Sequence of chain 1.C:
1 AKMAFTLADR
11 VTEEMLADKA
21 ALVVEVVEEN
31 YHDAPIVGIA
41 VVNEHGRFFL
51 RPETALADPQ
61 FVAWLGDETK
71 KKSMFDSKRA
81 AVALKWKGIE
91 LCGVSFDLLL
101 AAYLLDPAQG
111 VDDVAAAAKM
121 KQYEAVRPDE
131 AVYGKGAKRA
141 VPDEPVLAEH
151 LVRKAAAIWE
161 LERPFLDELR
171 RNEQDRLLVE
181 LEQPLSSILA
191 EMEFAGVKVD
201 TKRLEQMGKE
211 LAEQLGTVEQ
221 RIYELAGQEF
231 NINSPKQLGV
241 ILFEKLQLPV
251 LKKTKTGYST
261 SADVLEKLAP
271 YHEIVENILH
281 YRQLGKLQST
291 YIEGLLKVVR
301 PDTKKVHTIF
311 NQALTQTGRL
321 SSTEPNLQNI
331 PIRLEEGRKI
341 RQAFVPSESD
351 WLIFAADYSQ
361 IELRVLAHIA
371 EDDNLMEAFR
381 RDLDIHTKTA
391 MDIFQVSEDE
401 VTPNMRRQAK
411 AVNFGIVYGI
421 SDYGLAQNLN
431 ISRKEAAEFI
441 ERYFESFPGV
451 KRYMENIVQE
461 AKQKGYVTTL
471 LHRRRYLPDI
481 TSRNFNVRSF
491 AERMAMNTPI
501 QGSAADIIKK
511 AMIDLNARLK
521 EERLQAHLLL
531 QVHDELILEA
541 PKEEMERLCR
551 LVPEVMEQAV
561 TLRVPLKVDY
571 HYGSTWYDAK

This small molecule binds to this protein.
Small molecule (SMILES): Nc1ccn([C@H]2C[C@H](O)[C@@H](CO[P](=O)(O)O[P](=O)(O)OP(=O)(O)O)O2)c(=O)n1

Binding-site contacts:
Ligand atom C1' contacts residue LEU471 of chain 1.C at 3.2 Å (hydrophobic).
Ligand atom C3' contacts residue ARG176 of chain 1.C at 4.1 Å.
Ligand atom O3A contacts residue ARG176 of chain 1.C at 3.0 Å (salt-bridge).
Ligand atom N3 contacts residue GLU173 of chain 1.C at 3.0 Å (salt-bridge).
Ligand atom PA contacts residue ARG176 of chain 1.C at 4.1 Å.
Ligand atom O2 contacts residue GLN174 of chain 1.C at 3.1 Å.
Ligand atom O4' contacts residue LEU471 of chain 1.C at 3.7 Å.
Ligand atom C1' contacts residue HIS472 of chain 1.C at 3.2 Å.
Ligand atom C2 contacts residue LEU177 of chain 1.C at 3.7 Å (hydrophobic).
Ligand atom N4 contacts residue GLU173 of chain 1.C at 4.1 Å.
Ligand atom O2 contacts residue ARG176 of chain 1.C at 3.1 Å (salt-bridge).
Ligand atom C2 contacts residue ASP175 of chain 1.C at 4.0 Å.
Ligand atom C2 contacts residue GLU173 of chain 1.C at 2.8 Å.
Ligand atom C4' contacts residue LEU471 of chain 1.C at 4.1 Å (hydrophobic).
Ligand atom C4 contacts residue GLU173 of chain 1.C at 3.6 Å.
Ligand atom C4 contacts residue ARG176 of chain 1.C at 3.8 Å.
Ligand atom O4' contacts residue HIS472 of chain 1.C at 2.9 Å (h-bond).
Ligand atom C2 contacts residue GLN174 of chain 1.C at 3.7 Å.
Ligand atom N1 contacts residue HIS472 of chain 1.C at 3.3 Å (h-bond).
Ligand atom N3 contacts residue GLN174 of chain 1.C at 3.6 Å (h-bond).
Ligand atom N4 contacts residue ASP175 of chain 1.C at 2.9 Å (salt-bridge).
Ligand atom C4 contacts residue ASP175 of chain 1.C at 3.6 Å.
Ligand atom PB contacts residue ARG176 of chain 1.C at 3.6 Å.
Ligand atom N3 contacts residue ASP175 of chain 1.C at 3.3 Å (salt-bridge).
Ligand atom O5' contacts residue ARG176 of chain 1.C at 3.9 Å.
Ligand atom O2 contacts residue ASP175 of chain 1.C at 3.6 Å.
Ligand atom C5 contacts residue ARG176 of chain 1.C at 3.9 Å.
Ligand atom N3 contacts residue ARG176 of chain 1.C at 3.1 Å (salt-bridge).
Ligand atom C2 contacts residue ARG176 of chain 1.C at 3.4 Å.
Ligand atom C6 contacts residue HIS472 of chain 1.C at 3.4 Å.
Ligand atom C2' contacts residue LEU471 of chain 1.C at 3.6 Å (hydrophobic).
Ligand atom O2 contacts residue LEU177 of chain 1.C at 2.6 Å (h-bond).
Ligand atom N1 contacts residue ARG176 of chain 1.C at 4.0 Å.
Ligand atom O3' contacts residue LEU471 of chain 1.C at 3.6 Å.
Ligand atom C1' contacts residue GLU173 of chain 1.C at 3.8 Å.
Ligand atom N1 contacts residue GLU173 of chain 1.C at 3.1 Å (salt-bridge).
Ligand atom C5 contacts residue GLU173 of chain 1.C at 3.9 Å.
Ligand atom C6 contacts residue GLU173 of chain 1.C at 3.6 Å.
Ligand atom O1B contacts residue ARG176 of chain 1.C at 2.7 Å (salt-bridge).
Ligand atom O2 contacts residue GLU173 of chain 1.C at 3.1 Å (salt-bridge).